Sequence of chain 4.E:
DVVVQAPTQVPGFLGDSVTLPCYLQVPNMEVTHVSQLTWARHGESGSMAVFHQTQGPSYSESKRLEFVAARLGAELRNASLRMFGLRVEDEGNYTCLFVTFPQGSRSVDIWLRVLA

A protein and the small-molecule ligand that binds it are described below.
Small molecule (SMILES): CC(=O)N[C@H]1[C@H](O[C@H]2[C@H](O)[C@@H](NC(C)=O)CO[C@@H]2CO[C@@H]2O[C@@H](C)[C@@H](O)[C@@H](O)[C@@H]2O)O[C@H](CO)[C@@H](O[C@@H]2O[C@H](CO)[C@@H](O)[C@H](O[C@H]3O[C@H](CO)[C@@H](O)[C@H](O)[C@@H]3O)[C@@H]2O)[C@@H]1O

Binding-site contacts:
Ligand atom C7 contacts residue GLY92 of chain 4.E at 4.2 Å.
Ligand atom C8 contacts residue GLY92 of chain 4.E at 3.6 Å.
Ligand atom C4 contacts residue ASN93 of chain 4.E at 3.6 Å.
Ligand atom C2 contacts residue ASN93 of chain 4.E at 1.8 Å.
Ligand atom C8 contacts residue GLU91 of chain 4.E at 3.8 Å.
Ligand atom N2 contacts residue ASN93 of chain 4.E at 2.5 Å (h-bond).
Ligand atom C5 contacts residue TRP111 of chain 4.E at 3.7 Å (hydrophobic).
Ligand atom C2 contacts residue TRP111 of chain 4.E at 4.1 Å (hydrophobic).
Ligand atom C5 contacts residue ASN93 of chain 4.E at 4.0 Å.
Ligand atom N2 contacts residue GLY92 of chain 4.E at 4.2 Å.
Ligand atom O4 contacts residue TRP111 of chain 4.E at 3.4 Å.
Ligand atom O3 contacts residue ASN93 of chain 4.E at 4.0 Å.
Ligand atom C6 contacts residue ASN93 of chain 4.E at 3.1 Å.
Ligand atom C5 contacts residue ASN93 of chain 4.E at 3.5 Å.
Ligand atom C4 contacts residue TRP111 of chain 4.E at 4.0 Å (hydrophobic).
Ligand atom C7 contacts residue ASN93 of chain 4.E at 3.5 Å.
Ligand atom O3 contacts residue TRP111 of chain 4.E at 4.3 Å.
Ligand atom C8 contacts residue TRP111 of chain 4.E at 3.3 Å (hydrophobic).
Ligand atom C6 contacts residue HIS42 of chain 4.E at 4.3 Å.
Ligand atom N2 contacts residue TRP111 of chain 4.E at 3.5 Å.
Ligand atom O7 contacts residue ASN93 of chain 4.E at 3.9 Å.
Ligand atom O7 contacts residue TRP111 of chain 4.E at 3.6 Å.
Ligand atom C1 contacts residue TRP111 of chain 4.E at 3.9 Å (hydrophobic).
Ligand atom C7 contacts residue TRP111 of chain 4.E at 3.8 Å (hydrophobic).
Ligand atom C3 contacts residue TRP111 of chain 4.E at 3.7 Å (hydrophobic).
Ligand atom C3 contacts residue ASN93 of chain 4.E at 3.1 Å.
Ligand atom O5 contacts residue TRP111 of chain 4.E at 4.3 Å.
Ligand atom O5 contacts residue ASN93 of chain 4.E at 2.3 Å (h-bond).
Ligand atom O5 contacts residue ASN93 of chain 4.E at 4.1 Å.
Ligand atom C1 contacts residue ASN93 of chain 4.E at 1.4 Å.